Binding-site contacts:
Ligand atom C7 contacts residue VAL129 of chain 1.D at 3.6 Å (hydrophobic).
Ligand atom O2 contacts residue GLN232 of chain 1.C at 3.0 Å (h-bond).
Ligand atom O3 contacts residue TYR134 of chain 1.D at 3.5 Å.
Ligand atom O7 contacts residue ASN106 of chain 1.D at 3.2 Å (h-bond).
Ligand atom O4 contacts residue PHE233 of chain 1.C at 3.7 Å.
Ligand atom O4 contacts residue GLN232 of chain 1.C at 3.7 Å.
Ligand atom O4 contacts residue ARG235 of chain 1.C at 3.4 Å.
Ligand atom O6 contacts residue ARG235 of chain 1.C at 3.2 Å.
Ligand atom C6 contacts residue SER234 of chain 1.C at 3.3 Å.
Ligand atom C6 contacts residue CYS231 of chain 1.C at 3.4 Å (hydrophobic).
Ligand atom O5 contacts residue ARG235 of chain 1.C at 2.8 Å (salt-bridge).
Ligand atom C1 contacts residue SER108 of chain 1.D at 3.4 Å.
Ligand atom C4 contacts residue TYR134 of chain 1.D at 3.2 Å (hydrophobic).
Ligand atom C5 contacts residue ARG235 of chain 1.C at 3.5 Å.
Ligand atom N2 contacts residue ASN106 of chain 1.D at 3.1 Å (h-bond).
Ligand atom O5 contacts residue SER108 of chain 1.D at 2.5 Å (h-bond).
Ligand atom O4 contacts residue CYS231 of chain 1.C at 2.9 Å (h-bond).
Ligand atom O5 contacts residue TYR134 of chain 1.D at 3.6 Å (h-bond).
Ligand atom C5 contacts residue SER234 of chain 1.C at 3.3 Å.
Ligand atom O7 contacts residue VAL129 of chain 1.D at 3.2 Å.
Ligand atom C4 contacts residue SER108 of chain 1.D at 3.7 Å.
Ligand atom C8 contacts residue TYR134 of chain 1.D at 3.6 Å (hydrophobic).
Ligand atom O5 contacts residue SER234 of chain 1.C at 3.5 Å.
Ligand atom C2 contacts residue ASN106 of chain 1.D at 2.5 Å.
Ligand atom O6 contacts residue SER108 of chain 1.D at 3.5 Å.
Ligand atom C5 contacts residue PHE233 of chain 1.C at 3.4 Å (hydrophobic).
Ligand atom C6 contacts residue ARG235 of chain 1.C at 3.3 Å.
Ligand atom C1 contacts residue ASN106 of chain 1.D at 1.4 Å.
Ligand atom O5 contacts residue ASN106 of chain 1.D at 2.3 Å (h-bond).
Ligand atom C5 contacts residue SER108 of chain 1.D at 3.4 Å.
Ligand atom C8 contacts residue SER133 of chain 1.D at 3.5 Å.
Ligand atom C2 contacts residue GLN232 of chain 1.C at 3.5 Å.
Ligand atom C8 contacts residue VAL129 of chain 1.D at 3.5 Å (hydrophobic).
Ligand atom C2 contacts residue TYR134 of chain 1.D at 3.1 Å (hydrophobic).
Ligand atom C3 contacts residue TYR134 of chain 1.D at 3.5 Å (hydrophobic).
Ligand atom C7 contacts residue ASN106 of chain 1.D at 3.2 Å.
Ligand atom C1 contacts residue ARG235 of chain 1.C at 3.7 Å.
Ligand atom C6 contacts residue SER108 of chain 1.D at 3.2 Å.
Ligand atom C5 contacts residue ASN106 of chain 1.D at 3.6 Å.
Ligand atom C1 contacts residue TYR134 of chain 1.D at 3.6 Å (hydrophobic).

Sequence of chain 1.D:
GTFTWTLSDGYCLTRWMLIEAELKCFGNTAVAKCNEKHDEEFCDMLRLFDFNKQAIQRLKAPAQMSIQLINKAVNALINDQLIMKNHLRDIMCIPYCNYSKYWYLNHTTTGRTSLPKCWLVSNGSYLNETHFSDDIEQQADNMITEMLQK

Sequence of chain 1.C:
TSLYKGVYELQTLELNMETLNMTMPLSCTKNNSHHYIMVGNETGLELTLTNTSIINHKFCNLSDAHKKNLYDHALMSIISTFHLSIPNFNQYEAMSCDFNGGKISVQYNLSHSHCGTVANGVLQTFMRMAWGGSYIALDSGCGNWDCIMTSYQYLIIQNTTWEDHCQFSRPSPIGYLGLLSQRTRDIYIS

This protein binds this small molecule.
Small molecule (SMILES): CC(=O)N[C@H]1[C@H](O[C@H]2[C@H](O)[C@@H](NC(C)=O)CO[C@@H]2CO)O[C@H](CO)[C@@H](O[C@@H]2O[C@H](CO[C@H]3O[C@H](CO)[C@@H](O)[C@H](O)[C@@H]3O)[C@@H](O)[C@H](O[C@H]3O[C@H](CO)[C@@H](O)[C@H](O)[C@@H]3O[C@H]3O[C@H](CO)[C@@H](O)[C@H](O)[C@@H]3O)[C@@H]2O)[C@@H]1O